Binding-site contacts:
Ligand atom O5 contacts residue HIS158 of chain 11.E at 3.1 Å (h-bond).
Ligand atom O5 contacts residue HIS149 of chain 11.E at 3.5 Å (h-bond).
Ligand atom C3 contacts residue ASN153 of chain 11.E at 3.8 Å.
Ligand atom O3 contacts residue HIS149 of chain 11.E at 4.2 Å.
Ligand atom C5 contacts residue HIS149 of chain 11.E at 4.4 Å.
Ligand atom C5 contacts residue HIS158 of chain 11.E at 4.2 Å.
Ligand atom C7 contacts residue ASN153 of chain 11.E at 3.3 Å.
Ligand atom O6 contacts residue HIS158 of chain 11.E at 2.8 Å (h-bond).
Ligand atom C1 contacts residue HIS158 of chain 11.E at 3.9 Å.
Ligand atom O5 contacts residue ASN153 of chain 11.E at 2.3 Å (h-bond).
Ligand atom C1 contacts residue ASN153 of chain 11.E at 1.4 Å.
Ligand atom O6 contacts residue ASN153 of chain 11.E at 4.5 Å.
Ligand atom N2 contacts residue ASN153 of chain 11.E at 2.9 Å (h-bond).
Ligand atom O6 contacts residue GLY156 of chain 11.E at 4.5 Å.
Ligand atom C2 contacts residue ASN153 of chain 11.E at 2.4 Å.
Ligand atom O6 contacts residue HIS149 of chain 11.E at 3.0 Å (h-bond).
Ligand atom C7 contacts residue HIS149 of chain 11.E at 4.5 Å.
Ligand atom C8 contacts residue GLY102 of chain 11.C at 3.3 Å.
Ligand atom O7 contacts residue HIS149 of chain 11.E at 3.6 Å.
Ligand atom C1 contacts residue THR155 of chain 11.E at 4.0 Å.
Ligand atom C6 contacts residue HIS158 of chain 11.E at 4.0 Å.
Ligand atom C4 contacts residue HIS149 of chain 11.E at 4.4 Å.
Ligand atom C5 contacts residue ASN153 of chain 11.E at 3.6 Å.
Ligand atom O5 contacts residue THR155 of chain 11.E at 4.3 Å.
Ligand atom O7 contacts residue ASN153 of chain 11.E at 3.3 Å (h-bond).
Ligand atom C1 contacts residue HIS149 of chain 11.E at 3.6 Å.
Ligand atom C2 contacts residue HIS149 of chain 11.E at 3.7 Å.
Ligand atom C4 contacts residue ASN153 of chain 11.E at 4.2 Å.
Ligand atom C3 contacts residue HIS149 of chain 11.E at 4.5 Å.
Ligand atom C6 contacts residue HIS149 of chain 11.E at 4.2 Å.
Ligand atom C8 contacts residue ASN153 of chain 11.E at 4.0 Å.

Sequence of chain 11.E:
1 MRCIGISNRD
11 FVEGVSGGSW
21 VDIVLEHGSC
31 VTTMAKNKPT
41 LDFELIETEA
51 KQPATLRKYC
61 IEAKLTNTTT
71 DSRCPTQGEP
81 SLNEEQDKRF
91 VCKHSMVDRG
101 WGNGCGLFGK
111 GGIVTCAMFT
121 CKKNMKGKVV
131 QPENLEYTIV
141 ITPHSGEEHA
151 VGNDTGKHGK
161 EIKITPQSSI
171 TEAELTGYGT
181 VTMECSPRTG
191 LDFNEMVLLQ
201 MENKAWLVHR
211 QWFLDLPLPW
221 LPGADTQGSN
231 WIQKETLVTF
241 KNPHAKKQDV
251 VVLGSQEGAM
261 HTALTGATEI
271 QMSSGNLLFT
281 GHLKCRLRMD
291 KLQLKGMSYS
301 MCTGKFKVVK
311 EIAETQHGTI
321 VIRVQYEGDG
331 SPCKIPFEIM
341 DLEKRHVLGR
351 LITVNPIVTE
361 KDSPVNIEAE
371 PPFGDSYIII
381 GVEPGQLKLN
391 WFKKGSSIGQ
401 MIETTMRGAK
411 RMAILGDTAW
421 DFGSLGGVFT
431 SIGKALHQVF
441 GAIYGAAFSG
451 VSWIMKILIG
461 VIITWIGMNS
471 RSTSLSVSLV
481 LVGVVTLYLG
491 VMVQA

This protein binds this small molecule.
Small molecule (SMILES): CC(=O)N[C@H]1[C@H](O[C@H]2[C@H](O)[C@@H](NC(C)=O)CO[C@@H]2CO)O[C@H](CO)[C@@H](O)[C@@H]1O

Sequence of chain 11.C:
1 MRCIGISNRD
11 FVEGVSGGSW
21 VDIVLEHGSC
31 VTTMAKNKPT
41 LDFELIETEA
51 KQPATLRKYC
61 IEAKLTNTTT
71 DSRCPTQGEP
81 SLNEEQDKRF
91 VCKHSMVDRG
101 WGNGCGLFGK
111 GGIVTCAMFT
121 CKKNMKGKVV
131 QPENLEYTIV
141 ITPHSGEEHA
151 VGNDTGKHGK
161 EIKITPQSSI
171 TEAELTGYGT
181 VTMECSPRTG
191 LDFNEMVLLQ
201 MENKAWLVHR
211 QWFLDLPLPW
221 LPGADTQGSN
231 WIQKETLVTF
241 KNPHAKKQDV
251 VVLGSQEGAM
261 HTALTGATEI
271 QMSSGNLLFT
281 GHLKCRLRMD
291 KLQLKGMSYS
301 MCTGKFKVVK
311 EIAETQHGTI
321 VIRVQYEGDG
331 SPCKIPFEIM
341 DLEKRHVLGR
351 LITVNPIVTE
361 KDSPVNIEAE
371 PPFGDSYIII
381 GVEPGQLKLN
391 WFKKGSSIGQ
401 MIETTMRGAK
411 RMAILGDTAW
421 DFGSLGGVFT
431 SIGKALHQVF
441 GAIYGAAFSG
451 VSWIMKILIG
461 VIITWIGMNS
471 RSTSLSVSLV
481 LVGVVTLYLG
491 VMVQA